Binding-site contacts:
Ligand atom C7 contacts residue ASN57 of chain 1.A at 3.4 Å.
Ligand atom C5 contacts residue ASN57 of chain 1.A at 3.7 Å.
Ligand atom O5 contacts residue ARG14 of chain 1.A at 3.7 Å.
Ligand atom O7 contacts residue ASN57 of chain 1.A at 4.1 Å.
Ligand atom O5 contacts residue ASN57 of chain 1.A at 2.4 Å (h-bond).
Ligand atom C4 contacts residue ASN57 of chain 1.A at 4.3 Å.
Ligand atom C3 contacts residue ASN57 of chain 1.A at 3.8 Å.
Ligand atom C5 contacts residue ARG14 of chain 1.A at 3.5 Å.
Ligand atom N2 contacts residue ASN57 of chain 1.A at 2.8 Å (h-bond).
Ligand atom C8 contacts residue ASN57 of chain 1.A at 4.0 Å.
Ligand atom C2 contacts residue ASN57 of chain 1.A at 2.5 Å.
Ligand atom C1 contacts residue ASN57 of chain 1.A at 1.5 Å.
Ligand atom C6 contacts residue ARG14 of chain 1.A at 3.9 Å.
Ligand atom C1 contacts residue ARG14 of chain 1.A at 3.9 Å.

This protein binds this small molecule.
Small molecule (SMILES): CC(=O)N[C@@H]1[C@@H](O)[C@H](O)[C@@H](CO)O[C@H]1O

Sequence of chain 1.A:
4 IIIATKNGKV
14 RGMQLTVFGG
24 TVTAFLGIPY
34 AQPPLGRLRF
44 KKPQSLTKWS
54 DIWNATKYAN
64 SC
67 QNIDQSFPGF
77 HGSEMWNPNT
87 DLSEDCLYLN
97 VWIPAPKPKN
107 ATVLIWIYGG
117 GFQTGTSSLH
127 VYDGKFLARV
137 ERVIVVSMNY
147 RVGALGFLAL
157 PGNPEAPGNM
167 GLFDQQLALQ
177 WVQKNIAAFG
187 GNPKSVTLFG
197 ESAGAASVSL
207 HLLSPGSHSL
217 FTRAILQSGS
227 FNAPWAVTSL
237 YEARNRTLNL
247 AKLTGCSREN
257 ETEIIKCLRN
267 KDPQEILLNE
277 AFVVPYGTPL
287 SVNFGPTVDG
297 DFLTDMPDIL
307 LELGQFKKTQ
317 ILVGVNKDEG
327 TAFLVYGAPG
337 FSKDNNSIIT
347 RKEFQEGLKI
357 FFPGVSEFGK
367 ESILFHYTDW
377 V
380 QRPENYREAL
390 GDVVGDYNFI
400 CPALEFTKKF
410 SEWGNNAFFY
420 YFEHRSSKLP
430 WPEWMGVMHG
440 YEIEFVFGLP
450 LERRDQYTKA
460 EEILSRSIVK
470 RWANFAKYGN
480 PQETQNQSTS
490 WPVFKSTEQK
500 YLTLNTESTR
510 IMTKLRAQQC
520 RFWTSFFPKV